Binding-site contacts:
Ligand atom CD1 contacts residue TYR162 of chain 5.B at 2.8 Å (hydrophobic).
Ligand atom CA contacts residue VAL127 of chain 5.B at 3.6 Å (hydrophobic).
Ligand atom CB contacts residue TYR162 of chain 5.B at 2.6 Å (hydrophobic).
Ligand atom O contacts residue GLN203 of chain 5.B at 1.3 Å (h-bond).
Ligand atom C contacts residue TYR162 of chain 5.B at 3.5 Å (hydrophobic).
Ligand atom N contacts residue VAL125 of chain 5.B at 3.5 Å (h-bond).
Ligand atom O contacts residue VAL127 of chain 5.B at 2.2 Å.
Ligand atom CD2 contacts residue PHE126 of chain 5.B at 3.3 Å (hydrophobic).
Ligand atom CB contacts residue GLY105 of chain 5.B at 3.2 Å.
Ligand atom CG contacts residue TYR162 of chain 5.B at 3.1 Å (hydrophobic).
Ligand atom O contacts residue PHE126 of chain 5.B at 2.8 Å.
Ligand atom CD2 contacts residue LEU161 of chain 5.B at 3.4 Å (hydrophobic).
Ligand atom CA contacts residue VAL125 of chain 5.B at 3.1 Å (hydrophobic).
Ligand atom O contacts residue LEU161 of chain 5.B at 3.3 Å (h-bond).
Ligand atom O contacts residue ILE130 of chain 5.B at 3.5 Å.
Ligand atom CA contacts residue TYR162 of chain 5.B at 3.5 Å (hydrophobic).
Ligand atom CB contacts residue ILE104 of chain 5.B at 3.5 Å (hydrophobic).
Ligand atom CB contacts residue VAL125 of chain 5.B at 2.6 Å (hydrophobic).
Ligand atom N contacts residue LEU161 of chain 5.B at 3.3 Å (h-bond).
Ligand atom CE contacts residue ARG165 of chain 5.B at 2.8 Å.
Ligand atom CD contacts residue GLN203 of chain 5.B at 2.8 Å.
Ligand atom CD1 contacts residue GLN203 of chain 5.B at 3.4 Å.
Ligand atom N contacts residue GLN203 of chain 5.B at 2.9 Å (h-bond).
Ligand atom SD contacts residue ARG165 of chain 5.B at 2.3 Å (salt-bridge).
Ligand atom N contacts residue GLN203 of chain 5.B at 3.7 Å.
Ligand atom CA contacts residue PHE126 of chain 5.B at 3.2 Å (hydrophobic).
Ligand atom O contacts residue VAL127 of chain 5.B at 1.8 Å (h-bond).
Ligand atom C contacts residue GLN203 of chain 5.B at 2.2 Å.
Ligand atom CG contacts residue PHE126 of chain 5.B at 3.7 Å (hydrophobic).
Ligand atom C contacts residue VAL127 of chain 5.B at 3.0 Å (hydrophobic).
Ligand atom O contacts residue TYR162 of chain 5.B at 3.4 Å.
Ligand atom O contacts residue LEU103 of chain 5.B at 3.6 Å.
Ligand atom N contacts residue GLY105 of chain 5.B at 3.1 Å (h-bond).
Ligand atom CA contacts residue ILE130 of chain 5.B at 3.3 Å (hydrophobic).
Ligand atom C contacts residue ILE130 of chain 5.B at 3.7 Å (hydrophobic).
Ligand atom O contacts residue SER163 of chain 5.B at 3.6 Å (h-bond).
Ligand atom CA contacts residue GLN203 of chain 5.B at 3.5 Å.
Ligand atom CA contacts residue LEU161 of chain 5.B at 3.2 Å (hydrophobic).
Ligand atom C contacts residue VAL127 of chain 5.B at 3.5 Å (hydrophobic).
Ligand atom CB contacts residue ILE130 of chain 5.B at 3.4 Å (hydrophobic).

The protein below binds the small molecule below.
Small molecule (SMILES): CSCC[C@H](NC(=O)[C@@H]1CCCN1C(=O)[C@H](CC(C)C)NC(=O)[C@H](CC(C)C)NC(=O)[C@H](CCCCN)NC(=O)[C@H](C)NC(=O)[C@H](CCCCN)NC(=O)[C@@H](N)CCCN=C(N)N)C(=O)N[C@@H](CCC(=O)O)C(=O)N[C@@H](CCC(=O)O)C(=O)N[C@@H](C)C(=O)N[C@@H](CC(C)C)C(=O)N[C@@H](CC(C)C)C(=O)N1CCC[C@H]1C=O

Sequence of chain 5.B:
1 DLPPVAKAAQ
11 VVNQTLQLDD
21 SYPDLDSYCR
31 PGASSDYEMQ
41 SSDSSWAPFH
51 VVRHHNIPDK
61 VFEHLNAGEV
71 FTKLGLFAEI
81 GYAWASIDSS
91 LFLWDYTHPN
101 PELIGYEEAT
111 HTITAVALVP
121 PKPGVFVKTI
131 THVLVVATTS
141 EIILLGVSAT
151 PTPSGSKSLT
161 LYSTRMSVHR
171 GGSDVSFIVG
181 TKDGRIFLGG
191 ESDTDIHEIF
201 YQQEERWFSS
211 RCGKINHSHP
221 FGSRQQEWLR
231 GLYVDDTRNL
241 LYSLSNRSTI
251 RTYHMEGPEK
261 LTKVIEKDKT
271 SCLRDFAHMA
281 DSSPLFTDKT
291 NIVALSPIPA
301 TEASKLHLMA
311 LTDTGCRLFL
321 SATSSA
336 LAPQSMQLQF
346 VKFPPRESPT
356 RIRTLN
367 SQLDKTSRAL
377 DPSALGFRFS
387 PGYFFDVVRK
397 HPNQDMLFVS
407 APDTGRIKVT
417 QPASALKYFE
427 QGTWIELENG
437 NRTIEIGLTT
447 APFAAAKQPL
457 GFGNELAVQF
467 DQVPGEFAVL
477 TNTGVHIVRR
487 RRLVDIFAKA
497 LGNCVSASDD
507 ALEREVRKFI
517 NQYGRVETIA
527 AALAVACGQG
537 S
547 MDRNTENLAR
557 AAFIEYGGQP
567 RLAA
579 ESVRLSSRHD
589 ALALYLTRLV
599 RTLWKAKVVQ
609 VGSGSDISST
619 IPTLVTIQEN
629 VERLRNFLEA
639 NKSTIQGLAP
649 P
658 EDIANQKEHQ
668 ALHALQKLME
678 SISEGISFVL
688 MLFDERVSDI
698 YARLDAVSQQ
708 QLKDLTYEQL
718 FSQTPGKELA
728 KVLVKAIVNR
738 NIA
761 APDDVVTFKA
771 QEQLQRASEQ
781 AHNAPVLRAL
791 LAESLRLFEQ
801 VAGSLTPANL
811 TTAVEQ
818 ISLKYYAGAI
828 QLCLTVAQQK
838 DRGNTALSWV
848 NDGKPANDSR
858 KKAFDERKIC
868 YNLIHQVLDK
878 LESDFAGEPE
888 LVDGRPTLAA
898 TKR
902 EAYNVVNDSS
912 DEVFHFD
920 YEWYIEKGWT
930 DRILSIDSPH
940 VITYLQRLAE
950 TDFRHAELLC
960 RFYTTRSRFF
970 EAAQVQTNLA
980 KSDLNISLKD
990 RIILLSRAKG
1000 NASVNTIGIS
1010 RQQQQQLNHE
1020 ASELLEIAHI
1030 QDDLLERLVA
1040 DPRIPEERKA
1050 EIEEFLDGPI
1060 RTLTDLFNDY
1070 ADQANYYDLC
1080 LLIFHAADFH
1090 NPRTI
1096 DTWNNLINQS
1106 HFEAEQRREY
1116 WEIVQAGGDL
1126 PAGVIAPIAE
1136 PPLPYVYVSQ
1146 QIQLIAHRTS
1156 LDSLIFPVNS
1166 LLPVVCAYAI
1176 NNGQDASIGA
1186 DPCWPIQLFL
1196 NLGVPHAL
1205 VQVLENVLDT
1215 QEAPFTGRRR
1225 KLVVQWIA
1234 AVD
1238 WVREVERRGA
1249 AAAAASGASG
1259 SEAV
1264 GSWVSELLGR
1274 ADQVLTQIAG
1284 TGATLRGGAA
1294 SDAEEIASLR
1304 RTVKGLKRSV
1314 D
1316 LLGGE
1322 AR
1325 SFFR